A small-molecule ligand and the protein it binds are described below.
Small molecule (SMILES): CC(=O)N[C@H]1[C@H](O[C@H]2[C@H](O)[C@@H](NC(C)=O)CO[C@@H]2CO)O[C@H](CO)[C@@H](O)[C@@H]1O

Binding-site contacts:
Ligand atom C8 contacts residue ASN279 of chain 1.E at 4.4 Å.
Ligand atom C1 contacts residue ASN292 of chain 1.E at 4.0 Å.
Ligand atom O7 contacts residue ASN279 of chain 1.E at 3.1 Å (h-bond).
Ligand atom C7 contacts residue ASN279 of chain 1.E at 3.2 Å.
Ligand atom C5 contacts residue ASN279 of chain 1.E at 3.6 Å.
Ligand atom C3 contacts residue ASN279 of chain 1.E at 3.8 Å.
Ligand atom C6 contacts residue ASN292 of chain 1.E at 4.5 Å.
Ligand atom N2 contacts residue ASN279 of chain 1.E at 2.9 Å (h-bond).
Ligand atom C8 contacts residue VAL291 of chain 1.E at 4.1 Å (hydrophobic).
Ligand atom C4 contacts residue ASN279 of chain 1.E at 4.2 Å.
Ligand atom C2 contacts residue VAL291 of chain 1.E at 4.1 Å (hydrophobic).
Ligand atom O5 contacts residue ASN279 of chain 1.E at 2.4 Å (h-bond).
Ligand atom C1 contacts residue ASN279 of chain 1.E at 1.4 Å.
Ligand atom N2 contacts residue VAL291 of chain 1.E at 3.7 Å.
Ligand atom C3 contacts residue VAL291 of chain 1.E at 4.3 Å (hydrophobic).
Ligand atom C2 contacts residue ASN279 of chain 1.E at 2.5 Å.
Ligand atom C5 contacts residue ASN292 of chain 1.E at 4.1 Å.
Ligand atom C8 contacts residue GLU69 of chain 1.F at 3.5 Å.
Ligand atom C8 contacts residue LYS293 of chain 1.E at 3.8 Å.
Ligand atom C7 contacts residue VAL291 of chain 1.E at 4.4 Å (hydrophobic).
Ligand atom C1 contacts residue VAL291 of chain 1.E at 3.7 Å (hydrophobic).
Ligand atom O5 contacts residue ASN292 of chain 1.E at 3.9 Å.
Ligand atom C8 contacts residue SER39 of chain 1.E at 3.8 Å.

Sequence of chain 1.F:
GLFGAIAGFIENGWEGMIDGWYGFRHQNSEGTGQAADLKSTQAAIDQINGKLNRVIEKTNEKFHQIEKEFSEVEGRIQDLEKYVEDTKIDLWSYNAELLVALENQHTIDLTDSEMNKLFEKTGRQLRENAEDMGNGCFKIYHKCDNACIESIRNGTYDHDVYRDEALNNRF

Sequence of chain 1.E:
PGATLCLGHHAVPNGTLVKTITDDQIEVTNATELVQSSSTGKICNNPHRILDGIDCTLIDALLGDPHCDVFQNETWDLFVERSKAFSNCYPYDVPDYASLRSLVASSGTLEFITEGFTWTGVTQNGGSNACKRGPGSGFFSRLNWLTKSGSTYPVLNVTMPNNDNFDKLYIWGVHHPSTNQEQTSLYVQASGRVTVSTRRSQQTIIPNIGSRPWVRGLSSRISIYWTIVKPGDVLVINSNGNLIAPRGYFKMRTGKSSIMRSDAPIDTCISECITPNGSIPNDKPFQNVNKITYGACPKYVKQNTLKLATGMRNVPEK